Binding-site contacts:
Ligand atom O4 contacts residue HIS17 of chain 1.D at 3.6 Å.
Ligand atom C4 contacts residue LEU19 of chain 1.D at 3.7 Å (hydrophobic).
Ligand atom O4 contacts residue PRO18 of chain 1.D at 4.3 Å.
Ligand atom O3 contacts residue PRO18 of chain 1.D at 3.5 Å.
Ligand atom S contacts residue MET20 of chain 1.D at 4.2 Å.
Ligand atom O1 contacts residue MET20 of chain 1.D at 4.4 Å.
Ligand atom S contacts residue ARG6 of chain 1.D at 3.6 Å.
Ligand atom O3 contacts residue LEU19 of chain 1.D at 3.4 Å (h-bond).
Ligand atom C1 contacts residue ARG6 of chain 1.D at 4.2 Å.
Ligand atom O2 contacts residue ASP21 of chain 1.D at 4.2 Å.
Ligand atom O2 contacts residue LEU19 of chain 1.D at 2.7 Å (h-bond).
Ligand atom S contacts residue LEU19 of chain 1.D at 3.6 Å.
Ligand atom S contacts residue PRO18 of chain 1.D at 3.9 Å.
Ligand atom O2 contacts residue HIS17 of chain 1.D at 2.6 Å (h-bond).
Ligand atom O3 contacts residue HIS17 of chain 1.D at 4.1 Å.
Ligand atom O2 contacts residue PRO18 of chain 1.D at 3.2 Å.
Ligand atom S contacts residue HIS17 of chain 1.D at 3.8 Å.
Ligand atom O1 contacts residue LEU19 of chain 1.D at 3.7 Å.
Ligand atom O2 contacts residue MET20 of chain 1.D at 2.6 Å (h-bond).
Ligand atom C3 contacts residue LEU19 of chain 1.D at 3.6 Å (hydrophobic).
Ligand atom O3 contacts residue ARG6 of chain 1.D at 2.5 Å (salt-bridge).
Ligand atom O4 contacts residue ARG6 of chain 1.D at 3.1 Å (salt-bridge).

Sequence of chain 1.D:
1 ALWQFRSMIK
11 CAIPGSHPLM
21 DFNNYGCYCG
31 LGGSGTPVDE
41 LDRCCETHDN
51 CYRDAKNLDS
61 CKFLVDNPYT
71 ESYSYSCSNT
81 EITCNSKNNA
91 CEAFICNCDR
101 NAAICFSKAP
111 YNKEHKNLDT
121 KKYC

This protein binds this small molecule.
Small molecule (SMILES): CCCCCCCCOS(=O)(=O)[O-]